The protein below binds the small molecule below.
Small molecule (SMILES): CNS(=O)(=O)c1cccc(-c2cc3c(=O)[nH]ccc3o2)c1

Sequence of chain 1.A:
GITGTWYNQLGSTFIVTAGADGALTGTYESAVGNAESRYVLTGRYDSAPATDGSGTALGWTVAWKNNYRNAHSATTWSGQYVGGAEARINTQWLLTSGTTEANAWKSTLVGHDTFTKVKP

Binding-site contacts:
Ligand atom C4 contacts residue TRP64 of chain 1.C at 3.5 Å (hydrophobic).
Ligand atom C12 contacts residue TRP77 of chain 1.C at 3.9 Å (hydrophobic).
Ligand atom N1 contacts residue ASP113 of chain 1.C at 2.7 Å (salt-bridge).
Ligand atom O2 contacts residue ASP113 of chain 1.C at 3.7 Å.
Ligand atom C3 contacts residue TRP64 of chain 1.C at 3.4 Å (hydrophobic).
Ligand atom O2 contacts residue SER12 of chain 1.C at 2.9 Å (h-bond).
Ligand atom O1 contacts residue TRP64 of chain 1.C at 3.7 Å.
Ligand atom C7 contacts residue TRP64 of chain 1.C at 3.4 Å (hydrophobic).
Ligand atom N1 contacts residue TRP77 of chain 1.C at 3.7 Å.
Ligand atom C11 contacts residue TYR28 of chain 1.C at 3.5 Å (hydrophobic).
Ligand atom O3 contacts residue TRP105 of chain 1.A at 3.6 Å.
Ligand atom O2 contacts residue ASN8 of chain 1.C at 3.1 Å (h-bond).
Ligand atom C14 contacts residue ALA71 of chain 1.C at 3.8 Å (hydrophobic).
Ligand atom O1 contacts residue THR75 of chain 1.C at 3.8 Å.
Ligand atom O1 contacts residue TRP105 of chain 1.A at 3.9 Å.
Ligand atom C2 contacts residue TRP64 of chain 1.C at 3.5 Å (hydrophobic).
Ligand atom C11 contacts residue TRP77 of chain 1.C at 3.8 Å (hydrophobic).
Ligand atom N2 contacts residue TRP64 of chain 1.C at 3.9 Å.
Ligand atom O3 contacts residue LEU95 of chain 1.C at 3.3 Å.
Ligand atom C14 contacts residue SER97 of chain 1.C at 3.8 Å.
Ligand atom C11 contacts residue ASP113 of chain 1.C at 3.6 Å.
Ligand atom O1 contacts residue LEU95 of chain 1.C at 3.8 Å.
Ligand atom S1 contacts residue SER73 of chain 1.C at 4.1 Å.
Ligand atom C8 contacts residue TRP64 of chain 1.C at 3.7 Å (hydrophobic).
Ligand atom C13 contacts residue THR75 of chain 1.C at 4.0 Å.
Ligand atom N1 contacts residue ASN8 of chain 1.C at 3.9 Å.
Ligand atom C14 contacts residue SER73 of chain 1.C at 2.8 Å.
Ligand atom C11 contacts residue SER12 of chain 1.C at 4.1 Å.
Ligand atom N2 contacts residue ALA71 of chain 1.C at 3.4 Å.
Ligand atom C12 contacts residue TRP93 of chain 1.C at 3.3 Å (hydrophobic).
Ligand atom C13 contacts residue TRP93 of chain 1.C at 3.8 Å (hydrophobic).
Ligand atom N1 contacts residue TYR28 of chain 1.C at 3.9 Å.
Ligand atom C10 contacts residue THR75 of chain 1.C at 4.1 Å.
Ligand atom C11 contacts residue ASN8 of chain 1.C at 3.9 Å.
Ligand atom C1 contacts residue TRP64 of chain 1.C at 4.0 Å (hydrophobic).
Ligand atom C12 contacts residue ASP113 of chain 1.C at 3.4 Å.
Ligand atom N2 contacts residue SER73 of chain 1.C at 2.5 Å (h-bond).
Ligand atom C5 contacts residue TRP64 of chain 1.C at 3.9 Å (hydrophobic).
Ligand atom O2 contacts residue TYR28 of chain 1.C at 2.8 Å (h-bond).
Ligand atom C5 contacts residue LEU95 of chain 1.C at 4.0 Å (hydrophobic).

Sequence of chain 1.C:
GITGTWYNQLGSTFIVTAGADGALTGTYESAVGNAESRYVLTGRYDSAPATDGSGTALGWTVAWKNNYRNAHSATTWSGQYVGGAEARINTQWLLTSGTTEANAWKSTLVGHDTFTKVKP